Binding-site contacts:
Ligand atom C18 contacts residue TCW1 of chain 2.D at 0.9 Å.
Ligand atom O11 contacts residue LEU17 of chain 2.B at 3.3 Å.
Ligand atom C16 contacts residue TCW1 of chain 2.D at 2.1 Å.
Ligand atom C1 contacts residue TCW1 of chain 2.D at 1.0 Å.
Ligand atom C20 contacts residue THR119 of chain 1.B at 3.0 Å.
Ligand atom C12 contacts residue ALA108 of chain 2.B at 3.6 Å (hydrophobic).
Ligand atom C17 contacts residue SER117 of chain 1.B at 3.5 Å.
Ligand atom C2 contacts residue LYS15 of chain 1.B at 3.5 Å.
Ligand atom C20 contacts residue TCW1 of chain 2.D at 3.0 Å.
Ligand atom O7 contacts residue LYS15 of chain 1.B at 3.0 Å (salt-bridge).
Ligand atom C4 contacts residue LEU17 of chain 1.B at 3.4 Å (hydrophobic).
Ligand atom O7 contacts residue TCW1 of chain 2.D at 0.7 Å (h-bond).
Ligand atom O10 contacts residue LYS15 of chain 2.B at 3.0 Å (salt-bridge).
Ligand atom O8 contacts residue TCW1 of chain 2.D at 0.6 Å (h-bond).
Ligand atom O11 contacts residue TCW1 of chain 2.D at 0.9 Å.
Ligand atom O11 contacts residue ALA108 of chain 1.B at 3.7 Å.
Ligand atom C15 contacts residue TCW1 of chain 2.D at 2.1 Å.
Ligand atom O13 contacts residue LEU17 of chain 1.B at 3.2 Å.
Ligand atom C19 contacts residue TCW1 of chain 2.D at 0.9 Å.
Ligand atom C20 contacts residue THR118 of chain 1.B at 3.7 Å.
Ligand atom C17 contacts residue TCW1 of chain 2.D at 1.7 Å.
Ligand atom C16 contacts residue ALA108 of chain 1.B at 3.5 Å (hydrophobic).
Ligand atom C3 contacts residue TCW1 of chain 2.D at 0.9 Å.
Ligand atom C1 contacts residue LYS15 of chain 1.B at 3.4 Å.
Ligand atom O8 contacts residue LYS15 of chain 1.B at 2.7 Å (salt-bridge).
Ligand atom C14 contacts residue TCW1 of chain 2.D at 1.6 Å.
Ligand atom O8 contacts residue LYS15 of chain 2.B at 3.2 Å (salt-bridge).
Ligand atom C15 contacts residue ALA108 of chain 1.B at 3.6 Å (hydrophobic).
Ligand atom C20 contacts residue SER117 of chain 1.B at 2.6 Å.
Ligand atom O13 contacts residue TCW1 of chain 2.D at 2.9 Å.
Ligand atom C4 contacts residue TCW1 of chain 2.D at 1.0 Å.
Ligand atom C2 contacts residue TCW1 of chain 2.D at 0.4 Å.
Ligand atom N9 contacts residue TCW1 of chain 2.D at 0.4 Å.
Ligand atom C12 contacts residue TCW1 of chain 2.D at 2.3 Å.
Ligand atom C12 contacts residue LEU17 of chain 1.B at 3.2 Å (hydrophobic).
Ligand atom C3 contacts residue LEU17 of chain 1.B at 3.2 Å (hydrophobic).
Ligand atom O13 contacts residue ALA108 of chain 2.B at 3.0 Å.
Ligand atom O10 contacts residue TCW1 of chain 2.D at 0.7 Å (h-bond).
Ligand atom C5 contacts residue TCW1 of chain 2.D at 0.5 Å.
Ligand atom C6 contacts residue TCW1 of chain 2.D at 1.0 Å.

The protein below binds the small molecule below.
Small molecule (SMILES): Cc1ccc(C(=O)c2cc(O)c(O)c([N+](=O)[O-])c2)cc1

Sequence of chain 1.B:
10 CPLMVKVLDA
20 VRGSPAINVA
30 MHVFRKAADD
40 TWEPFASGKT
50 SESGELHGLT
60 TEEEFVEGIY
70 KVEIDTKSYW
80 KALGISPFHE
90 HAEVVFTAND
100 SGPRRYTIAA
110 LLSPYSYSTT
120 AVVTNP

Sequence of chain 2.B:
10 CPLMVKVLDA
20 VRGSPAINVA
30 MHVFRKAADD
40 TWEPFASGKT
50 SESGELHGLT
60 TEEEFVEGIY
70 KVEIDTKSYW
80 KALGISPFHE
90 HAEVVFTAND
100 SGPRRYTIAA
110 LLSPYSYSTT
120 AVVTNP